Binding-site contacts:
Ligand atom C5 contacts residue ALA476 of chain 1.D at 4.2 Å (hydrophobic).
Ligand atom C6 contacts residue SER480 of chain 1.D at 4.0 Å.
Ligand atom C2 contacts residue THR485 of chain 1.D at 4.2 Å.
Ligand atom C7 contacts residue THR485 of chain 1.D at 4.1 Å.
Ligand atom C5 contacts residue GLY479 of chain 1.D at 4.2 Å.
Ligand atom C7 contacts residue ASN483 of chain 1.D at 3.2 Å.
Ligand atom C6 contacts residue GLY479 of chain 1.D at 4.2 Å.
Ligand atom O5 contacts residue ASN483 of chain 1.D at 2.4 Å (h-bond).
Ligand atom C5 contacts residue SER480 of chain 1.D at 4.0 Å.
Ligand atom O5 contacts residue GLY479 of chain 1.D at 3.5 Å (h-bond).
Ligand atom O7 contacts residue ASN483 of chain 1.D at 3.1 Å (h-bond).
Ligand atom C8 contacts residue THR485 of chain 1.D at 3.8 Å.
Ligand atom C8 contacts residue ASN483 of chain 1.D at 4.3 Å.
Ligand atom C3 contacts residue THR485 of chain 1.D at 4.5 Å.
Ligand atom C1 contacts residue SER480 of chain 1.D at 4.0 Å.
Ligand atom O5 contacts residue SER480 of chain 1.D at 3.7 Å.
Ligand atom C4 contacts residue ASN483 of chain 1.D at 4.2 Å.
Ligand atom C1 contacts residue ASN483 of chain 1.D at 1.4 Å.
Ligand atom C6 contacts residue ALA476 of chain 1.D at 3.5 Å (hydrophobic).
Ligand atom C3 contacts residue ASN483 of chain 1.D at 3.8 Å.
Ligand atom C1 contacts residue THR485 of chain 1.D at 3.5 Å.
Ligand atom N2 contacts residue THR485 of chain 1.D at 3.7 Å.
Ligand atom O5 contacts residue THR485 of chain 1.D at 4.5 Å.
Ligand atom O6 contacts residue ALA476 of chain 1.D at 3.8 Å.
Ligand atom C2 contacts residue ASN483 of chain 1.D at 2.4 Å.
Ligand atom N2 contacts residue ASN483 of chain 1.D at 2.9 Å (h-bond).
Ligand atom C1 contacts residue GLY479 of chain 1.D at 3.7 Å.
Ligand atom C5 contacts residue ASN483 of chain 1.D at 3.7 Å.

The protein below binds the small molecule below.
Small molecule (SMILES): CC(=O)N[C@@H]1[C@@H](O)[C@H](O)[C@@H](CO)O[C@H]1O

Sequence of chain 1.D:
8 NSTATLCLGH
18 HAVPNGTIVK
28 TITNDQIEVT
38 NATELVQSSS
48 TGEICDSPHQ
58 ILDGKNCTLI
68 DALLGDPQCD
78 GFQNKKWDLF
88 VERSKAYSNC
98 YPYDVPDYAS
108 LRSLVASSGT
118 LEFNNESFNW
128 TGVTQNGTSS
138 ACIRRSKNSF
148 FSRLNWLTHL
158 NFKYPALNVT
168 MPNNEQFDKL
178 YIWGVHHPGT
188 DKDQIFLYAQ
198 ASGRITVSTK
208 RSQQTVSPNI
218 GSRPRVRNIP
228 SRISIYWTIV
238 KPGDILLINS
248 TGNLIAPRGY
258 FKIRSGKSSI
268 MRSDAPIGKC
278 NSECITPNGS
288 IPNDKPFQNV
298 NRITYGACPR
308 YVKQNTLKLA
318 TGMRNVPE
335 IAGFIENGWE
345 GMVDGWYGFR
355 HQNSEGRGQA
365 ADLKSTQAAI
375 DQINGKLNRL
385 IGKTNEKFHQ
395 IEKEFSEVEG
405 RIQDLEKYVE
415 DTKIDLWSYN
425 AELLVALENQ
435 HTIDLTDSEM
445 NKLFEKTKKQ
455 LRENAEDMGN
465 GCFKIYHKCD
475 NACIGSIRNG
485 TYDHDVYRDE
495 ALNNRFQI